Binding-site contacts:
Ligand atom O contacts residue GLU66 of chain 2.A at 3.4 Å.
Ligand atom C1 contacts residue SER11 of chain 2.A at 3.3 Å.
Ligand atom C contacts residue HIS40 of chain 2.A at 4.0 Å.
Ligand atom OXT contacts residue HIS40 of chain 2.A at 3.7 Å.
Ligand atom C11 contacts residue PHE123 of chain 2.A at 3.5 Å (hydrophobic).
Ligand atom OXT contacts residue ALA13 of chain 2.A at 3.9 Å.
Ligand atom CA contacts residue VAL54 of chain 2.A at 3.8 Å (hydrophobic).
Ligand atom O contacts residue GLY52 of chain 2.A at 3.7 Å.
Ligand atom C contacts residue SER67 of chain 2.A at 3.5 Å.
Ligand atom CG contacts residue ALA13 of chain 2.A at 4.0 Å (hydrophobic).
Ligand atom O contacts residue LYS41 of chain 2.A at 3.4 Å (salt-bridge).
Ligand atom CB contacts residue SER11 of chain 2.A at 3.3 Å.
Ligand atom C2 contacts residue ILE12 of chain 2.A at 3.9 Å (hydrophobic).
Ligand atom CG contacts residue GLN53 of chain 2.A at 4.0 Å.
Ligand atom OXT contacts residue ARG68 of chain 2.A at 3.4 Å (salt-bridge).
Ligand atom O contacts residue GLN53 of chain 2.A at 3.3 Å.
Ligand atom C contacts residue LYS41 of chain 2.A at 3.9 Å.
Ligand atom C12 contacts residue PHE123 of chain 2.A at 3.8 Å (hydrophobic).
Ligand atom CB contacts residue VAL54 of chain 2.A at 3.6 Å (hydrophobic).
Ligand atom C7 contacts residue SER115 of chain 2.A at 3.9 Å.
Ligand atom CA contacts residue GLU66 of chain 2.A at 3.5 Å.
Ligand atom O contacts residue PRO55 of chain 2.A at 3.8 Å.
Ligand atom C6 contacts residue PHE123 of chain 2.A at 3.9 Å (hydrophobic).
Ligand atom C contacts residue VAL54 of chain 2.A at 3.9 Å (hydrophobic).
Ligand atom CA contacts residue HIS40 of chain 2.A at 3.7 Å.
Ligand atom N contacts residue GLN53 of chain 2.A at 3.9 Å.
Ligand atom C7 contacts residue ILE12 of chain 2.A at 3.8 Å (hydrophobic).
Ligand atom O3 contacts residue ILE12 of chain 2.A at 3.2 Å.
Ligand atom CG contacts residue VAL54 of chain 2.A at 3.2 Å (hydrophobic).
Ligand atom OXT contacts residue SER67 of chain 2.A at 2.6 Å (h-bond).
Ligand atom O contacts residue GLN53 of chain 2.A at 3.8 Å.
Ligand atom N contacts residue VAL54 of chain 2.A at 2.9 Å (h-bond).
Ligand atom N contacts residue GLU66 of chain 2.A at 3.0 Å (salt-bridge).
Ligand atom CD contacts residue VAL54 of chain 2.A at 3.4 Å (hydrophobic).
Ligand atom OXT contacts residue ARG16 of chain 2.A at 3.8 Å.
Ligand atom O contacts residue SER67 of chain 2.A at 3.0 Å (h-bond).
Ligand atom OXT contacts residue LYS41 of chain 2.A at 3.9 Å.
Ligand atom O contacts residue VAL54 of chain 2.A at 2.8 Å (h-bond).
Ligand atom SG contacts residue SER11 of chain 2.A at 3.9 Å.
Ligand atom C5 contacts residue PHE123 of chain 2.A at 3.1 Å (hydrophobic).

The small molecule below binds the protein below.
Small molecule (SMILES): CC(C)N(C(=O)CSC[C@H](NC(=O)CC[C@H](N)C(=O)O)C(=O)NCC(=O)O)c1ccc(F)cc1

Sequence of chain 1.A:
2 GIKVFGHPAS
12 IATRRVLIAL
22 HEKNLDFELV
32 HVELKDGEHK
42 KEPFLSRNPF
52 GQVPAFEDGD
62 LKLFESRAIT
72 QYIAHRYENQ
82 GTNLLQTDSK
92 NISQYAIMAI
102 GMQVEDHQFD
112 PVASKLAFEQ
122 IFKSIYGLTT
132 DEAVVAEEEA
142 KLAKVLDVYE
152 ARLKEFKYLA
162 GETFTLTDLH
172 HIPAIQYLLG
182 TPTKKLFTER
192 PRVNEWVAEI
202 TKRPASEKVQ

Sequence of chain 2.A:
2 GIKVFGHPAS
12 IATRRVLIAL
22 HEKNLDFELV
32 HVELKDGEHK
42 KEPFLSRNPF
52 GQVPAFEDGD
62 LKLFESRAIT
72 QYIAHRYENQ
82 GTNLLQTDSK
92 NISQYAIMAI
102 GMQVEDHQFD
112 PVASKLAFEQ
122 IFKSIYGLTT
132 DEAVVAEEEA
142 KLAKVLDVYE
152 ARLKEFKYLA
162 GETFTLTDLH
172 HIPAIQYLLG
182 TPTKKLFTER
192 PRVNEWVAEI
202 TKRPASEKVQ